Sequence of chain 1.A:
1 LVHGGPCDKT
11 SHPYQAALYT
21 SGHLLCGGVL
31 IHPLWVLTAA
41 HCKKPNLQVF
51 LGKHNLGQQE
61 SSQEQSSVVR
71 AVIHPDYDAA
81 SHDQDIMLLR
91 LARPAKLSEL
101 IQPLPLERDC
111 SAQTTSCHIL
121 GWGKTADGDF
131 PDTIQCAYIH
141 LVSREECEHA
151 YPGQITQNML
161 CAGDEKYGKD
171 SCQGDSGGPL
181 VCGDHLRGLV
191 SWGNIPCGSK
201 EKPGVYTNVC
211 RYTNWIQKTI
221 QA

Binding-site contacts:
Ligand atom C09 contacts residue GLN173 of chain 1.A at 3.6 Å.
Ligand atom C02 contacts residue ASP170 of chain 1.A at 3.7 Å.
Ligand atom N14 contacts residue SER191 of chain 1.A at 2.8 Å (h-bond).
Ligand atom C12 contacts residue HIS41 of chain 1.A at 3.6 Å.
Ligand atom C25 contacts residue ILE195 of chain 1.A at 3.5 Å (hydrophobic).
Ligand atom N29 contacts residue CYS197 of chain 1.A at 3.7 Å.
Ligand atom N01 contacts residue GLY193 of chain 1.A at 3.5 Å.
Ligand atom C27 contacts residue GLN173 of chain 1.A at 3.7 Å.
Ligand atom C02 contacts residue SER171 of chain 1.A at 3.2 Å.
Ligand atom C09 contacts residue SER176 of chain 1.A at 3.6 Å.
Ligand atom C02 contacts residue TRP192 of chain 1.A at 3.6 Å (hydrophobic).
Ligand atom N14 contacts residue HIS41 of chain 1.A at 3.4 Å (h-bond).
Ligand atom C02 contacts residue GLY193 of chain 1.A at 3.6 Å.
Ligand atom C24 contacts residue GLY193 of chain 1.A at 3.3 Å.
Ligand atom C06 contacts residue CYS172 of chain 1.A at 3.4 Å (hydrophobic).
Ligand atom N03 contacts residue SER171 of chain 1.A at 3.0 Å (h-bond).
Ligand atom C22 contacts residue TRP192 of chain 1.A at 3.7 Å (hydrophobic).
Ligand atom C13 contacts residue HIS41 of chain 1.A at 3.5 Å.
Ligand atom C30 contacts residue ASN194 of chain 1.A at 3.6 Å.
Ligand atom O23 contacts residue GLY193 of chain 1.A at 3.3 Å (h-bond).
Ligand atom C30 contacts residue CYS197 of chain 1.A at 3.5 Å (hydrophobic).
Ligand atom N11 contacts residue HIS41 of chain 1.A at 3.7 Å.
Ligand atom O23 contacts residue ASN194 of chain 1.A at 3.2 Å (h-bond).
Ligand atom C04 contacts residue TRP192 of chain 1.A at 3.5 Å (hydrophobic).
Ligand atom N01 contacts residue SER171 of chain 1.A at 3.4 Å (h-bond).
Ligand atom N01 contacts residue ASP170 of chain 1.A at 3.1 Å (salt-bridge).
Ligand atom C06 contacts residue VAL190 of chain 1.A at 3.5 Å (hydrophobic).
Ligand atom C24 contacts residue ILE195 of chain 1.A at 3.7 Å (hydrophobic).
Ligand atom C04 contacts residue GLY193 of chain 1.A at 3.7 Å.
Ligand atom C13 contacts residue SER191 of chain 1.A at 3.4 Å.
Ligand atom C16 contacts residue HIS82 of chain 1.A at 3.5 Å.
Ligand atom N03 contacts residue ASP170 of chain 1.A at 3.0 Å (salt-bridge).
Ligand atom C24 contacts residue ASN194 of chain 1.A at 3.5 Å.
Ligand atom N01 contacts residue ASN194 of chain 1.A at 3.2 Å (h-bond).
Ligand atom C10 contacts residue HIS41 of chain 1.A at 3.5 Å.
Ligand atom C05 contacts residue SER171 of chain 1.A at 3.5 Å.
Ligand atom N03 contacts residue TRP192 of chain 1.A at 3.3 Å (h-bond).
Ligand atom C22 contacts residue GLY193 of chain 1.A at 3.6 Å.
Ligand atom C16 contacts residue HIS41 of chain 1.A at 3.6 Å.
Ligand atom N08 contacts residue SER176 of chain 1.A at 3.0 Å (h-bond).

The protein below binds the small molecule below.
Small molecule (SMILES): [H]/N=C(\N)c1ccc(NCc2ncc(-c3ccccc3)[nH]2)cc1OCc1cccnc1